This protein binds this small molecule.
Small molecule (SMILES): Nc1ncnc2c1ncn2[C@H]1C[C@H](O)[C@@H](COP(=O)(O)O)O1

Binding-site contacts:
Ligand atom N7 contacts residue SER632 of chain 27.A at 4.1 Å.
Ligand atom N6 contacts residue SER632 of chain 27.A at 3.3 Å (h-bond).
Ligand atom C5 contacts residue PRO421 of chain 27.A at 4.1 Å (hydrophobic).
Ligand atom N3 contacts residue PRO631 of chain 27.A at 3.6 Å.
Ligand atom O1P contacts residue LYS641 of chain 52.A at 4.0 Å.
Ligand atom N1 contacts residue GLY639 of chain 27.A at 3.1 Å (h-bond).
Ligand atom N1 contacts residue PHE638 of chain 27.A at 4.3 Å.
Ligand atom N6 contacts residue GLY637 of chain 27.A at 3.7 Å.
Ligand atom C2 contacts residue VAL420 of chain 27.A at 4.3 Å (hydrophobic).
Ligand atom C5 contacts residue PRO631 of chain 27.A at 4.2 Å (hydrophobic).
Ligand atom C6 contacts residue SER632 of chain 27.A at 3.9 Å.
Ligand atom N1 contacts residue PRO421 of chain 27.A at 4.3 Å.
Ligand atom C2' contacts residue HIS630 of chain 27.A at 3.2 Å.
Ligand atom N1 contacts residue PRO631 of chain 27.A at 3.5 Å (h-bond).
Ligand atom C4 contacts residue PRO631 of chain 27.A at 4.0 Å (hydrophobic).
Ligand atom C6 contacts residue PRO631 of chain 27.A at 3.9 Å (hydrophobic).
Ligand atom C8 contacts residue PRO421 of chain 27.A at 4.3 Å (hydrophobic).
Ligand atom N3 contacts residue GLY639 of chain 27.A at 4.3 Å.
Ligand atom C3' contacts residue HIS630 of chain 27.A at 4.4 Å.
Ligand atom N7 contacts residue PRO421 of chain 27.A at 4.2 Å.
Ligand atom N1 contacts residue VAL420 of chain 27.A at 3.7 Å.
Ligand atom C2 contacts residue PRO421 of chain 27.A at 4.5 Å (hydrophobic).
Ligand atom N9 contacts residue HIS630 of chain 27.A at 4.2 Å.
Ligand atom C6 contacts residue GLY639 of chain 27.A at 3.8 Å.
Ligand atom N6 contacts residue PHE638 of chain 27.A at 3.9 Å.
Ligand atom C8 contacts residue HIS630 of chain 27.A at 3.3 Å.
Ligand atom C5 contacts residue SER632 of chain 27.A at 4.1 Å.
Ligand atom C1' contacts residue HIS630 of chain 27.A at 4.0 Å.
Ligand atom C4 contacts residue PRO421 of chain 27.A at 4.3 Å (hydrophobic).
Ligand atom C2 contacts residue PRO631 of chain 27.A at 3.3 Å (hydrophobic).
Ligand atom C6 contacts residue PRO421 of chain 27.A at 4.1 Å (hydrophobic).
Ligand atom C2 contacts residue GLY639 of chain 27.A at 3.1 Å.
Ligand atom C6 contacts residue VAL420 of chain 27.A at 4.0 Å (hydrophobic).
Ligand atom O2P contacts residue ASP626 of chain 52.A at 4.2 Å.
Ligand atom N7 contacts residue ASN609 of chain 27.A at 3.8 Å.
Ligand atom N9 contacts residue PRO421 of chain 27.A at 4.4 Å.
Ligand atom N7 contacts residue HIS630 of chain 27.A at 4.1 Å.
Ligand atom N6 contacts residue VAL420 of chain 27.A at 4.0 Å.
Ligand atom N6 contacts residue GLY639 of chain 27.A at 3.6 Å (h-bond).
Ligand atom C1' contacts residue PRO631 of chain 27.A at 4.3 Å (hydrophobic).

Sequence of chain 52.A:
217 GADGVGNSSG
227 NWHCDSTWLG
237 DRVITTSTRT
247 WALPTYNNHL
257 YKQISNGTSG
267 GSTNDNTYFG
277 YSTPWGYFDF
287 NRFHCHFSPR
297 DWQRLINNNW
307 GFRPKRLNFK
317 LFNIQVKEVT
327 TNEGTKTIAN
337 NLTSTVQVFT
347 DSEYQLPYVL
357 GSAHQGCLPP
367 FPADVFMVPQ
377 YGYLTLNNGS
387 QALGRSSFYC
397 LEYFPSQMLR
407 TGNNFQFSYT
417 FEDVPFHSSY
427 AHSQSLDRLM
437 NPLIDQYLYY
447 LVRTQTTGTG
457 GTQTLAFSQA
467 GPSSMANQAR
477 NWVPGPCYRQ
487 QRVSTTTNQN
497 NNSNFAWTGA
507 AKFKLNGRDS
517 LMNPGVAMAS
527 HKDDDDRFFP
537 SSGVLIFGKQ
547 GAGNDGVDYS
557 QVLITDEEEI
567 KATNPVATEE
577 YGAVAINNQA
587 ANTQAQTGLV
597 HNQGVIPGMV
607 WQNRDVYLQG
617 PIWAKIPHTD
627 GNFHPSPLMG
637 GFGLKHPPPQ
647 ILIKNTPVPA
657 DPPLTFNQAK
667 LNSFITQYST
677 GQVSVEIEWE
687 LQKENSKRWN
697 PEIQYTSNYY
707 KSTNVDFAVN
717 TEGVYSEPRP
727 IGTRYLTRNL

Sequence of chain 27.A:
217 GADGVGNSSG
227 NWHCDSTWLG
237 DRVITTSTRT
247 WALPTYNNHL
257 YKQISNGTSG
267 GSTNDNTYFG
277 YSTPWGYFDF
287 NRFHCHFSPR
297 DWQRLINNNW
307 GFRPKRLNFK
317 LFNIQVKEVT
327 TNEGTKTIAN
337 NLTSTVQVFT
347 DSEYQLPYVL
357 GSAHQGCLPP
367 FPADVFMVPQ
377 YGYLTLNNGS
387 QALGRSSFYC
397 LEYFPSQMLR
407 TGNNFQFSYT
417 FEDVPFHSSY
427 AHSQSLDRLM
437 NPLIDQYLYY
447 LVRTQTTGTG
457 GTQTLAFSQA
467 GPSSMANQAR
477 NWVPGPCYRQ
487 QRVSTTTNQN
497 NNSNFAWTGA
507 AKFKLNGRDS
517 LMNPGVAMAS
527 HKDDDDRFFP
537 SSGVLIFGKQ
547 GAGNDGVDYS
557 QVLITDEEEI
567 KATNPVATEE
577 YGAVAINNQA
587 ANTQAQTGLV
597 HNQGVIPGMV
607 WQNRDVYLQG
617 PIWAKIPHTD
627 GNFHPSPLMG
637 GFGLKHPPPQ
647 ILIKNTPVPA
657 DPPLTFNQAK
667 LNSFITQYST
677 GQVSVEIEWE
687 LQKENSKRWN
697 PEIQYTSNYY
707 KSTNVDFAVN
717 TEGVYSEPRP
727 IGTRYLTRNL